Sequence of chain 1.B:
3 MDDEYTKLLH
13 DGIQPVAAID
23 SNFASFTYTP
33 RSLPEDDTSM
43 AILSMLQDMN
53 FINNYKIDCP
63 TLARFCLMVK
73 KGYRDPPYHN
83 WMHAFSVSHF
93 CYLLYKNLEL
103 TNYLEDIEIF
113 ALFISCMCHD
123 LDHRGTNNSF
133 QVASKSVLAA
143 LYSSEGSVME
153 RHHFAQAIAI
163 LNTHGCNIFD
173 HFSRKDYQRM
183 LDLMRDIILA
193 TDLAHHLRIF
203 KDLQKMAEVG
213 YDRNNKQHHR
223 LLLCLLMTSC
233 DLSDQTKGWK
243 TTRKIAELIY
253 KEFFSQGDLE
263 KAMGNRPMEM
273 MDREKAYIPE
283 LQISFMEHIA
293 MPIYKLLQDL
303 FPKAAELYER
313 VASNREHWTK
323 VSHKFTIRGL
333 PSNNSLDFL

Binding-site contacts:
Ligand atom N15 contacts residue PHE287 of chain 1.B at 3.8 Å.
Ligand atom N16 contacts residue LEU234 of chain 1.B at 3.4 Å.
Ligand atom C2 contacts residue PHE287 of chain 1.B at 3.5 Å (hydrophobic).
Ligand atom C12 contacts residue ILE251 of chain 1.B at 4.0 Å (hydrophobic).
Ligand atom C12 contacts residue GLN237 of chain 1.B at 3.8 Å.
Ligand atom C32 contacts residue LEU195 of chain 1.B at 3.7 Å (hydrophobic).
Ligand atom C12 contacts residue ILE247 of chain 1.B at 3.8 Å (hydrophobic).
Ligand atom N10 contacts residue PHE287 of chain 1.B at 3.5 Å.
Ligand atom C31 contacts residue LEU234 of chain 1.B at 3.6 Å (hydrophobic).
Ligand atom C17 contacts residue LEU234 of chain 1.B at 3.8 Å (hydrophobic).
Ligand atom N7 contacts residue ILE251 of chain 1.B at 3.9 Å.
Ligand atom CL4 contacts residue HIS81 of chain 1.B at 3.5 Å.
Ligand atom C32 contacts residue THR230 of chain 1.B at 3.8 Å.
Ligand atom C33 contacts residue THR193 of chain 1.B at 3.4 Å.
Ligand atom C32 contacts residue HIS198 of chain 1.B at 3.8 Å.
Ligand atom C12 contacts residue GLN284 of chain 1.B at 4.0 Å.
Ligand atom N7 contacts residue PHE287 of chain 1.B at 3.7 Å.
Ligand atom C8 contacts residue ILE251 of chain 1.B at 3.5 Å (hydrophobic).
Ligand atom C21 contacts residue THR193 of chain 1.B at 3.5 Å.
Ligand atom CL4 contacts residue ILE251 of chain 1.B at 3.8 Å.
Ligand atom C8 contacts residue PHE287 of chain 1.B at 3.5 Å (hydrophobic).
Ligand atom O14 contacts residue LEU195 of chain 1.B at 3.9 Å.
Ligand atom C12 contacts residue PHE287 of chain 1.B at 3.6 Å (hydrophobic).
Ligand atom N10 contacts residue ILE251 of chain 1.B at 3.7 Å.
Ligand atom O29 contacts residue LEU195 of chain 1.B at 3.7 Å.
Ligand atom C9 contacts residue PHE287 of chain 1.B at 3.4 Å (hydrophobic).
Ligand atom N13 contacts residue ILE291 of chain 1.B at 3.7 Å.
Ligand atom N15 contacts residue ILE251 of chain 1.B at 3.7 Å.
Ligand atom C32 contacts residue THR193 of chain 1.B at 3.8 Å.
Ligand atom C6 contacts residue MET272 of chain 1.B at 4.0 Å (hydrophobic).
Ligand atom C19 contacts residue LEU234 of chain 1.B at 3.7 Å (hydrophobic).
Ligand atom C3 contacts residue PHE287 of chain 1.B at 3.6 Å (hydrophobic).
Ligand atom C31 contacts residue ILE295 of chain 1.B at 3.9 Å (hydrophobic).
Ligand atom C9 contacts residue ILE251 of chain 1.B at 3.4 Å (hydrophobic).
Ligand atom C28 contacts residue MET272 of chain 1.B at 3.5 Å (hydrophobic).
Ligand atom C25 contacts residue LEU195 of chain 1.B at 3.5 Å (hydrophobic).
Ligand atom C33 contacts residue ASP233 of chain 1.B at 3.3 Å.
Ligand atom N15 contacts residue LEU234 of chain 1.B at 4.0 Å.
Ligand atom C1 contacts residue PHE287 of chain 1.B at 3.8 Å (hydrophobic).
Ligand atom C17 contacts residue PHE287 of chain 1.B at 4.0 Å (hydrophobic).

A protein and the small-molecule ligand that binds it are described below.
Small molecule (SMILES): Cc1nc2ccc(C(=O)NCC(C)C)cc2n2c(-c3cc(OC(C)(C)C)ccc3Cl)nnc12